Sequence of chain 1.L:
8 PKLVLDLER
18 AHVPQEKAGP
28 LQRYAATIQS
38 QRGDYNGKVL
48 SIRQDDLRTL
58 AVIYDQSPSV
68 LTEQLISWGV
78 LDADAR

Sequence of chain 1.A:
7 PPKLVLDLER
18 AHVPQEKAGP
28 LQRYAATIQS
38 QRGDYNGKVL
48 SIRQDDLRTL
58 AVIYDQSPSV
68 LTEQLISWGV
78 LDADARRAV

Binding-site contacts:
Ligand atom C2 contacts residue C2E1 of chain 1.M at 3.3 Å.
Ligand atom O2' contacts residue C2E1 of chain 1.JA at 2.6 Å (h-bond).
Ligand atom O21 contacts residue C2E1 of chain 1.JA at 3.2 Å (h-bond).
Ligand atom N71 contacts residue C2E1 of chain 1.M at 3.1 Å.
Ligand atom N3 contacts residue ARG39 of chain 1.L at 3.2 Å.
Ligand atom C8 contacts residue C2E1 of chain 1.M at 3.4 Å.
Ligand atom N71 contacts residue ARG39 of chain 1.A at 2.9 Å (salt-bridge).
Ligand atom N21 contacts residue ASP53 of chain 1.A at 2.9 Å (salt-bridge).
Ligand atom N11 contacts residue ASP53 of chain 1.A at 2.6 Å (salt-bridge).
Ligand atom C5A contacts residue GLN38 of chain 1.A at 3.4 Å.
Ligand atom C8 contacts residue ARG50 of chain 1.L at 3.2 Å.
Ligand atom O11 contacts residue C2E1 of chain 1.M at 2.9 Å (h-bond).
Ligand atom O11 contacts residue C2E1 of chain 1.JA at 2.7 Å (h-bond).
Ligand atom N2 contacts residue C2E1 of chain 1.N at 2.9 Å (h-bond).
Ligand atom N2 contacts residue ARG39 of chain 1.L at 3.5 Å.
Ligand atom N1 contacts residue C2E1 of chain 1.M at 2.8 Å (h-bond).
Ligand atom C5 contacts residue C2E1 of chain 1.M at 3.5 Å.
Ligand atom O4' contacts residue SER48 of chain 1.L at 3.4 Å.
Ligand atom C2 contacts residue ARG39 of chain 1.L at 3.3 Å.
Ligand atom O1P contacts residue ARG50 of chain 1.A at 2.8 Å (salt-bridge).
Ligand atom O4' contacts residue ILE49 of chain 1.L at 3.3 Å.
Ligand atom O2P contacts residue ARG50 of chain 1.L at 3.4 Å.
Ligand atom O2P contacts residue GLN51 of chain 1.L at 3.2 Å (h-bond).
Ligand atom O2' contacts residue SER48 of chain 1.L at 3.5 Å.
Ligand atom O2' contacts residue C2E1 of chain 1.N at 2.9 Å (h-bond).
Ligand atom C6 contacts residue C2E1 of chain 1.M at 3.1 Å.
Ligand atom C4 contacts residue ARG39 of chain 1.L at 3.2 Å.
Ligand atom C81 contacts residue ARG39 of chain 1.A at 3.4 Å.
Ligand atom N9 contacts residue ARG39 of chain 1.L at 3.4 Å (salt-bridge).
Ligand atom O6 contacts residue ARG50 of chain 1.L at 2.9 Å (salt-bridge).
Ligand atom N2 contacts residue C2E1 of chain 1.M at 3.0 Å (h-bond).
Ligand atom O4A contacts residue GLN38 of chain 1.A at 3.4 Å.
Ligand atom C81 contacts residue C2E1 of chain 1.M at 3.1 Å.
Ligand atom C5' contacts residue ILE49 of chain 1.L at 3.3 Å (hydrophobic).
Ligand atom O61 contacts residue ARG39 of chain 1.A at 2.8 Å (salt-bridge).
Ligand atom N7 contacts residue ARG50 of chain 1.L at 2.9 Å (salt-bridge).
Ligand atom N11 contacts residue ARG50 of chain 1.A at 3.5 Å (salt-bridge).
Ligand atom O6 contacts residue C2E1 of chain 1.M at 3.1 Å.
Ligand atom N3 contacts residue C2E1 of chain 1.N at 3.1 Å (h-bond).
Ligand atom C21 contacts residue ASP53 of chain 1.A at 3.4 Å.

This protein binds this small molecule.
Small molecule (SMILES): Nc1nc2c(ncn2[C@@H]2O[C@@H]3CO[P](=O)(O)O[C@H]4[C@@H](O)[C@H](n5cnc6c(=O)[nH]c(N)nc65)O[C@@H]4CO[P](=O)(O)O[C@H]3[C@H]2O)c(=O)[nH]1